Sequence of chain 1.A:
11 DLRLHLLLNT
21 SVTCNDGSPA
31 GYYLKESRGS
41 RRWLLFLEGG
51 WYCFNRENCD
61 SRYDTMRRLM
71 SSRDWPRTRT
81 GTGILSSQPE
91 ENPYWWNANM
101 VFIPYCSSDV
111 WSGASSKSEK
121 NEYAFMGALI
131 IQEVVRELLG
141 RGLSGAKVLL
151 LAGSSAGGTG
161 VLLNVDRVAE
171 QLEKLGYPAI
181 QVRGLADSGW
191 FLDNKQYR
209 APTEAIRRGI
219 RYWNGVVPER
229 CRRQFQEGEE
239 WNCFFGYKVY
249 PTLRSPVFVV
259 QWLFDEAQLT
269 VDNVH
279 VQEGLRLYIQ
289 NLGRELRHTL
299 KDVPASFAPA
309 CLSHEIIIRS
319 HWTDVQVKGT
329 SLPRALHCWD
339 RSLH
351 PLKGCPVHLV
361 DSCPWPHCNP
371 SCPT

This protein binds this small molecule.
Small molecule (SMILES): CC(=O)N[C@@H]1[C@@H](O)[C@H](O)[C@@H](CO)O[C@H]1O

Binding-site contacts:
Ligand atom O5 contacts residue VAL22 of chain 1.A at 3.6 Å.
Ligand atom O6 contacts residue VAL22 of chain 1.A at 4.2 Å.
Ligand atom C4 contacts residue ASN19 of chain 1.A at 4.2 Å.
Ligand atom C6 contacts residue LEU129 of chain 1.A at 4.4 Å (hydrophobic).
Ligand atom C3 contacts residue ASN19 of chain 1.A at 3.8 Å.
Ligand atom C7 contacts residue ASN19 of chain 1.A at 3.5 Å.
Ligand atom C2 contacts residue ASN19 of chain 1.A at 2.4 Å.
Ligand atom N2 contacts residue ASN19 of chain 1.A at 2.9 Å (h-bond).
Ligand atom O5 contacts residue GLU133 of chain 1.A at 4.4 Å.
Ligand atom O5 contacts residue ASN19 of chain 1.A at 2.4 Å (h-bond).
Ligand atom C1 contacts residue ASN19 of chain 1.A at 1.4 Å.
Ligand atom C1 contacts residue VAL22 of chain 1.A at 4.3 Å (hydrophobic).
Ligand atom O6 contacts residue GLN132 of chain 1.A at 4.2 Å.
Ligand atom C6 contacts residue VAL22 of chain 1.A at 4.3 Å (hydrophobic).
Ligand atom O6 contacts residue LEU129 of chain 1.A at 4.1 Å.
Ligand atom C5 contacts residue ASN19 of chain 1.A at 3.7 Å.
Ligand atom O7 contacts residue ASN19 of chain 1.A at 3.8 Å.
Ligand atom C5 contacts residue VAL22 of chain 1.A at 4.5 Å (hydrophobic).